Sequence of chain 1.A:
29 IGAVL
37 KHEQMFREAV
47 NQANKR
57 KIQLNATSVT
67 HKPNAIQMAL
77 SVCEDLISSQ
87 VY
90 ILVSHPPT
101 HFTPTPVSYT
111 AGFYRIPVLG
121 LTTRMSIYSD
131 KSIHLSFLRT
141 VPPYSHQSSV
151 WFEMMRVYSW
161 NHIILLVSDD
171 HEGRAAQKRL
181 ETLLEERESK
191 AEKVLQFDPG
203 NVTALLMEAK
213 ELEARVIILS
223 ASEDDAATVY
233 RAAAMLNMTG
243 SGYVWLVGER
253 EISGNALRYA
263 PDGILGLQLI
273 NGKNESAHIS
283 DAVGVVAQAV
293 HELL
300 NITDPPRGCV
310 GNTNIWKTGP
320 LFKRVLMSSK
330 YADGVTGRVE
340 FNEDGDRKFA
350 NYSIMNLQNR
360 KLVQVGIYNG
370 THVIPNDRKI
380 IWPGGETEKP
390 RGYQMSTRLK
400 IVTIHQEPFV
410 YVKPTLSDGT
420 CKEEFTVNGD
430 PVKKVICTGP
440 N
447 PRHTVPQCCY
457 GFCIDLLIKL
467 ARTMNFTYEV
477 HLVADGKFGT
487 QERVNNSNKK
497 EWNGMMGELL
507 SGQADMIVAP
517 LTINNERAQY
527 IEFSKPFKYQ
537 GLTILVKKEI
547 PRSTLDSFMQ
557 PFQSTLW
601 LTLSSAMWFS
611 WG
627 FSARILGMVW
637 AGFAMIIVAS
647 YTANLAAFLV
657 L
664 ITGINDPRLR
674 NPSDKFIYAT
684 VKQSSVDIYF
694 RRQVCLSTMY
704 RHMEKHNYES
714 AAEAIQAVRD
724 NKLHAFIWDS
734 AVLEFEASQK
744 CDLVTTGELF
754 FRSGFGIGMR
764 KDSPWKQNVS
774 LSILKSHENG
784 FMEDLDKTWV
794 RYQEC

A protein and the small-molecule ligand that binds it are described below.
Small molecule (SMILES): CC(=O)N[C@@H]1[C@@H](O)[C@H](O)[C@@H](CO)O[C@H]1O

Binding-site contacts:
Ligand atom C7 contacts residue ASN471 of chain 1.A at 3.1 Å.
Ligand atom O7 contacts residue ASN471 of chain 1.A at 2.9 Å (h-bond).
Ligand atom N2 contacts residue ASN471 of chain 1.A at 2.9 Å (h-bond).
Ligand atom O5 contacts residue ASN471 of chain 1.A at 2.4 Å (h-bond).
Ligand atom C1 contacts residue ASN471 of chain 1.A at 1.4 Å.
Ligand atom C3 contacts residue ASN471 of chain 1.A at 3.8 Å.
Ligand atom C8 contacts residue ASN471 of chain 1.A at 4.3 Å.
Ligand atom C5 contacts residue ASN471 of chain 1.A at 3.7 Å.
Ligand atom C2 contacts residue ASN471 of chain 1.A at 2.5 Å.
Ligand atom C4 contacts residue ASN471 of chain 1.A at 4.2 Å.